A protein and the small-molecule ligand that binds it are described below.
Small molecule (SMILES): CC[C@H](C)[C@H](N)C(=O)N[C@@H](CO)C(=O)N[C@@H](CCC(=O)O)C(=O)N[C@H](C=O)C(C)C

Sequence of chain 7.E:
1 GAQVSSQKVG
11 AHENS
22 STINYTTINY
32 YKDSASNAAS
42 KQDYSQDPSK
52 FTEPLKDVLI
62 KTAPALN

Binding-site contacts:
Ligand atom OE1 contacts residue ASN25 of chain 7.E at 4.4 Å.
Ligand atom OE2 contacts residue VAL4 of chain 7.E at 3.6 Å.
Ligand atom CB contacts residue VAL4 of chain 7.E at 4.5 Å (hydrophobic).
Ligand atom CB contacts residue VAL4 of chain 7.E at 4.3 Å (hydrophobic).
Ligand atom C contacts residue VAL4 of chain 7.E at 3.6 Å (hydrophobic).
Ligand atom CA contacts residue VAL4 of chain 7.E at 3.5 Å (hydrophobic).
Ligand atom C contacts residue GLN3 of chain 7.E at 3.9 Å.
Ligand atom OG contacts residue GLN3 of chain 7.E at 3.3 Å (h-bond).
Ligand atom OE1 contacts residue VAL4 of chain 7.E at 3.5 Å.
Ligand atom CA contacts residue ALA2 of chain 7.E at 4.0 Å (hydrophobic).
Ligand atom N contacts residue VAL4 of chain 7.E at 3.0 Å (h-bond).
Ligand atom CG2 contacts residue GLN3 of chain 7.E at 3.4 Å.
Ligand atom CB contacts residue ALA2 of chain 7.E at 4.3 Å (hydrophobic).
Ligand atom O contacts residue GLN3 of chain 7.E at 3.1 Å (h-bond).
Ligand atom C contacts residue VAL4 of chain 7.E at 4.2 Å (hydrophobic).
Ligand atom N contacts residue ALA2 of chain 7.E at 3.0 Å (h-bond).
Ligand atom C contacts residue ALA2 of chain 7.E at 3.7 Å (hydrophobic).
Ligand atom CA contacts residue ALA2 of chain 7.E at 3.5 Å (hydrophobic).
Ligand atom CG2 contacts residue SER5 of chain 7.E at 3.7 Å.
Ligand atom CB contacts residue GLN3 of chain 7.E at 3.4 Å.
Ligand atom CG2 contacts residue VAL4 of chain 7.E at 3.8 Å (hydrophobic).
Ligand atom O contacts residue SER5 of chain 7.E at 3.8 Å.
Ligand atom CA contacts residue GLN3 of chain 7.E at 4.2 Å.
Ligand atom CB contacts residue GLN3 of chain 7.E at 4.4 Å.
Ligand atom CG2 contacts residue ALA2 of chain 7.E at 4.0 Å (hydrophobic).
Ligand atom O contacts residue ALA2 of chain 7.E at 3.9 Å.
Ligand atom O contacts residue VAL4 of chain 7.E at 2.9 Å (h-bond).
Ligand atom CB contacts residue ALA2 of chain 7.E at 3.4 Å (hydrophobic).
Ligand atom O contacts residue VAL4 of chain 7.E at 3.8 Å.
Ligand atom C contacts residue VAL4 of chain 7.E at 4.0 Å (hydrophobic).
Ligand atom CA contacts residue VAL4 of chain 7.E at 4.0 Å (hydrophobic).
Ligand atom C contacts residue ALA2 of chain 7.E at 4.3 Å (hydrophobic).
Ligand atom CD contacts residue VAL4 of chain 7.E at 3.8 Å (hydrophobic).
Ligand atom CG1 contacts residue GLN3 of chain 7.E at 4.1 Å.
Ligand atom O contacts residue SER6 of chain 7.E at 4.1 Å.